Sequence of chain 1.A:
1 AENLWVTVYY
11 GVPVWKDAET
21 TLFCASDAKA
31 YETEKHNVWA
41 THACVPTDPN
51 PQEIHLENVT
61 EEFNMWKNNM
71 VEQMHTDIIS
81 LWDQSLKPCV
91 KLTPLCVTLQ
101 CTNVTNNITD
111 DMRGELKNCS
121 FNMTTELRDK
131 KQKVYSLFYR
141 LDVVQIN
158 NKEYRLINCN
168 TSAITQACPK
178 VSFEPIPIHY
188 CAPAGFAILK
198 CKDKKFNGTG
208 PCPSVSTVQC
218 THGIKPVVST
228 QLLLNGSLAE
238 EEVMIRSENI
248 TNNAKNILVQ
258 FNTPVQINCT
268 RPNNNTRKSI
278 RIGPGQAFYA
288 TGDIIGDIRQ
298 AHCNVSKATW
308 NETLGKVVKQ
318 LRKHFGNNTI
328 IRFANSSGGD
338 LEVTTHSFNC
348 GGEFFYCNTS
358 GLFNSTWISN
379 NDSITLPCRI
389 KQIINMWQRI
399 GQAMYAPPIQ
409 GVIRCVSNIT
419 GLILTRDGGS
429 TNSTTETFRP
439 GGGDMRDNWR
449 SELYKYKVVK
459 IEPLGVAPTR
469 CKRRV

This protein binds this small molecule.
Small molecule (SMILES): CC(=O)N[C@H]1[C@H](O[C@H]2[C@H](O)[C@@H](NC(C)=O)CO[C@@H]2CO)O[C@H](CO)[C@@H](O[C@@H]2O[C@H](CO[C@H]3O[C@H](CO[C@H]4O[C@H](CO)[C@@H](O)[C@H](O)[C@@H]4O)[C@@H](O)[C@H](O[C@H]4O[C@H](CO)[C@@H](O)[C@H](O)[C@@H]4O)[C@@H]3O)[C@@H](O)[C@H](O[C@H]3O[C@H](CO)[C@@H](O)[C@H](O)[C@@H]3O[C@H]3O[C@H](CO)[C@@H](O)[C@H](O)[C@@H]3O[C@H]3O[C@H](CO)[C@@H](O)[C@H](O)[C@@H]3O)[C@@H]2O)[C@@H]1O

Sequence of chain 1.F:
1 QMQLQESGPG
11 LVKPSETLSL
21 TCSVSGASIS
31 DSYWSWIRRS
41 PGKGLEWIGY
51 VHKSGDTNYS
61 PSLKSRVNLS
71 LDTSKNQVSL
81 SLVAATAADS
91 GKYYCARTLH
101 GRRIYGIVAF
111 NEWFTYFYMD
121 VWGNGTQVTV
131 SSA

Binding-site contacts:
Ligand atom C6 contacts residue ARG102 of chain 1.F at 3.6 Å.
Ligand atom C2 contacts residue ASN301 of chain 1.A at 2.5 Å.
Ligand atom O5 contacts residue ASN301 of chain 1.A at 2.4 Å (h-bond).
Ligand atom O2 contacts residue GLN47 of chain 1.E at 3.2 Å.
Ligand atom C6 contacts residue ILE104 of chain 1.F at 3.5 Å (hydrophobic).
Ligand atom O3 contacts residue PRO61 of chain 1.E at 4.0 Å.
Ligand atom C4 contacts residue GLY106 of chain 1.F at 3.8 Å.
Ligand atom C4 contacts residue ILE104 of chain 1.F at 3.6 Å (hydrophobic).
Ligand atom C5 contacts residue ILE107 of chain 1.F at 3.7 Å (hydrophobic).
Ligand atom C2 contacts residue GLN47 of chain 1.E at 4.1 Å.
Ligand atom O3 contacts residue GLY106 of chain 1.F at 3.4 Å (h-bond).
Ligand atom C3 contacts residue GLY106 of chain 1.F at 3.7 Å.
Ligand atom C3 contacts residue ILE104 of chain 1.F at 3.6 Å (hydrophobic).
Ligand atom C5 contacts residue ILE104 of chain 1.F at 3.2 Å (hydrophobic).
Ligand atom N2 contacts residue ASN301 of chain 1.A at 2.9 Å (h-bond).
Ligand atom N2 contacts residue HIS299 of chain 1.A at 3.8 Å.
Ligand atom O6 contacts residue ASN46 of chain 1.E at 3.6 Å.
Ligand atom O6 contacts residue ARG102 of chain 1.F at 3.1 Å (salt-bridge).
Ligand atom C2 contacts residue GLY106 of chain 1.F at 3.3 Å.
Ligand atom C8 contacts residue THR267 of chain 1.A at 4.0 Å.
Ligand atom O4 contacts residue ARG103 of chain 1.F at 3.9 Å.
Ligand atom O3 contacts residue ILE104 of chain 1.F at 3.6 Å.
Ligand atom C3 contacts residue ASN301 of chain 1.A at 3.8 Å.
Ligand atom O4 contacts residue ILE104 of chain 1.F at 3.4 Å (h-bond).
Ligand atom N2 contacts residue ILE107 of chain 1.F at 4.1 Å.
Ligand atom C3 contacts residue ILE107 of chain 1.F at 3.7 Å (hydrophobic).
Ligand atom O3 contacts residue GLN47 of chain 1.E at 3.4 Å.
Ligand atom O4 contacts residue SER63 of chain 1.E at 3.6 Å (h-bond).
Ligand atom C1 contacts residue ASN301 of chain 1.A at 1.4 Å.
Ligand atom C6 contacts residue ILE107 of chain 1.F at 3.9 Å (hydrophobic).
Ligand atom C5 contacts residue ARG103 of chain 1.F at 3.8 Å.
Ligand atom O4 contacts residue ILE107 of chain 1.F at 3.2 Å.
Ligand atom O6 contacts residue ARG103 of chain 1.F at 2.7 Å (salt-bridge).
Ligand atom C7 contacts residue ASN301 of chain 1.A at 3.0 Å.
Ligand atom O5 contacts residue ARG102 of chain 1.F at 4.0 Å.
Ligand atom C5 contacts residue ASN301 of chain 1.A at 3.7 Å.
Ligand atom O4 contacts residue ASN46 of chain 1.E at 3.2 Å (h-bond).
Ligand atom O7 contacts residue ASN301 of chain 1.A at 2.7 Å (h-bond).
Ligand atom C4 contacts residue ILE107 of chain 1.F at 3.8 Å (hydrophobic).
Ligand atom C6 contacts residue ARG103 of chain 1.F at 3.6 Å.

Sequence of chain 1.E:
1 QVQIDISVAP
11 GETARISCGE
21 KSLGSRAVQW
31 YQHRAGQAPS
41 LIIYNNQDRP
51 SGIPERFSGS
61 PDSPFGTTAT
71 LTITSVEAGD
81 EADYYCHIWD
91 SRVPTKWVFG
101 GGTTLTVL